The protein below binds the small molecule below.
Small molecule (SMILES): NCC(=O)O

Sequence of chain 1.C:
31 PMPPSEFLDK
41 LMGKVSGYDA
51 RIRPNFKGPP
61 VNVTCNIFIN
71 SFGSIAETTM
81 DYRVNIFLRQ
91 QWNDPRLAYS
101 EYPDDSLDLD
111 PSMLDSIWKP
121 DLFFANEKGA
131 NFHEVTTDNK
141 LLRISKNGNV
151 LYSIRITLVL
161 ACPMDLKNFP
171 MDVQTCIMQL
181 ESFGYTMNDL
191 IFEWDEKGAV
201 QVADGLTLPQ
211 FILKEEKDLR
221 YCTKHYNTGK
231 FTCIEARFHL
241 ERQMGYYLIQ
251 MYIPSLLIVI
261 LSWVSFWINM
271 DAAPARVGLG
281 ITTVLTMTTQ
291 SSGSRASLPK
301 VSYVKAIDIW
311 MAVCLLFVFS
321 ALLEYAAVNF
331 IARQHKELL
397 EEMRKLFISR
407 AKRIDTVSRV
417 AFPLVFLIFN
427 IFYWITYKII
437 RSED

Binding-site contacts:
Ligand atom CA contacts residue THR228 of chain 1.B at 4.5 Å.
Ligand atom OXT contacts residue PHE231 of chain 1.B at 4.3 Å.
Ligand atom CA contacts residue TYR226 of chain 1.B at 4.3 Å (hydrophobic).
Ligand atom OXT contacts residue TYR226 of chain 1.B at 3.7 Å.
Ligand atom N contacts residue PHE231 of chain 1.B at 3.5 Å.
Ligand atom O contacts residue SER153 of chain 1.C at 3.4 Å (h-bond).
Ligand atom CA contacts residue PHE231 of chain 1.B at 4.2 Å (hydrophobic).
Ligand atom OXT contacts residue ASN227 of chain 1.B at 4.4 Å.
Ligand atom C contacts residue THR228 of chain 1.B at 4.1 Å.
Ligand atom O contacts residue ARG89 of chain 1.C at 2.6 Å (salt-bridge).
Ligand atom CA contacts residue LEU141 of chain 1.C at 3.8 Å (hydrophobic).
Ligand atom C contacts residue ARG89 of chain 1.C at 3.2 Å.
Ligand atom N contacts residue PHE183 of chain 1.B at 3.9 Å.
Ligand atom CA contacts residue SER153 of chain 1.C at 4.2 Å.
Ligand atom OXT contacts residue THR228 of chain 1.B at 3.3 Å (h-bond).
Ligand atom C contacts residue SER153 of chain 1.C at 4.1 Å.
Ligand atom CA contacts residue PHE183 of chain 1.B at 3.6 Å (hydrophobic).
Ligand atom OXT contacts residue ARG89 of chain 1.C at 3.3 Å (salt-bridge).
Ligand atom C contacts residue TYR226 of chain 1.B at 4.3 Å (hydrophobic).
Ligand atom CA contacts residue ARG89 of chain 1.C at 4.5 Å.
Ligand atom N contacts residue TYR226 of chain 1.B at 3.3 Å.

Sequence of chain 1.B:
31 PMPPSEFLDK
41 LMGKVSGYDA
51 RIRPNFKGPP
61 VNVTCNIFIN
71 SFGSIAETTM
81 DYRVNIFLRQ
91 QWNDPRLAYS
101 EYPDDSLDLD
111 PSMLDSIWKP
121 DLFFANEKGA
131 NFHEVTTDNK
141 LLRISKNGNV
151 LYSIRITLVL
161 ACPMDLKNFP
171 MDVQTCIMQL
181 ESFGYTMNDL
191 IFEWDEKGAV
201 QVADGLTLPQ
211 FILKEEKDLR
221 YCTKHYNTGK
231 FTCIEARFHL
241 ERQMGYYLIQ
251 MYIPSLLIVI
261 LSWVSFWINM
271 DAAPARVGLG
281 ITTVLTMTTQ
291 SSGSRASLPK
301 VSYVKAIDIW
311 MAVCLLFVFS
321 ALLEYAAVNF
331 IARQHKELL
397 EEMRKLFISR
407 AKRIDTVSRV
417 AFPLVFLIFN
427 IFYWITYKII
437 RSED